Sequence of chain 1.A:
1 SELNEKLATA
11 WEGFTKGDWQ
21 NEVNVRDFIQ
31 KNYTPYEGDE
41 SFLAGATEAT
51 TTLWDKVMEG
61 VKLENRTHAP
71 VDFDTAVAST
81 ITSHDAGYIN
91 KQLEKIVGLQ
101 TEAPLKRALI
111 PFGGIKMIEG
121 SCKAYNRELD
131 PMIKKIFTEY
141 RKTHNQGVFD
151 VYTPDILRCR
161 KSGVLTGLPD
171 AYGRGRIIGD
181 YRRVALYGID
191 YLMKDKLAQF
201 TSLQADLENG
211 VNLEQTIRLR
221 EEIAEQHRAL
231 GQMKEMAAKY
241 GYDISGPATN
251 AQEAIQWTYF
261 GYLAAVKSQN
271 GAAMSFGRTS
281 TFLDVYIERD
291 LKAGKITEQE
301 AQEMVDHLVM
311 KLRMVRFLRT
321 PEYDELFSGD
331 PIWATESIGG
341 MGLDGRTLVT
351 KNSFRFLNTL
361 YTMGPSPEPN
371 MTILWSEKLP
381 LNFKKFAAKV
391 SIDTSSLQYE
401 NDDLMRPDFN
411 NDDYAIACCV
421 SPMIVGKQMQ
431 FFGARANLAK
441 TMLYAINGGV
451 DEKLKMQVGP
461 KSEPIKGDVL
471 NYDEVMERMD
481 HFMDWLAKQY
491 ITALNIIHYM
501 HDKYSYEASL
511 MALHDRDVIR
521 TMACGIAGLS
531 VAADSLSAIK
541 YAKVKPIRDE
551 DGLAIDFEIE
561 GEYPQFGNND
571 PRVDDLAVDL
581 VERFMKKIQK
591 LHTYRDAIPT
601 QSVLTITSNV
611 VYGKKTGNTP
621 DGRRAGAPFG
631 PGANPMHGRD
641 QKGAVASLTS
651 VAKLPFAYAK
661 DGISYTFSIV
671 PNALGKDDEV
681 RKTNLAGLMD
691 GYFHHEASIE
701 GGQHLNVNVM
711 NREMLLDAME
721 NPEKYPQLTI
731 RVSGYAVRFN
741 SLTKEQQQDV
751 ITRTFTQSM

A protein and the small-molecule ligand that binds it are described below.
Small molecule (SMILES): OC[C@H](O)[C@@H](O)CO

Sequence of chain 2.A:
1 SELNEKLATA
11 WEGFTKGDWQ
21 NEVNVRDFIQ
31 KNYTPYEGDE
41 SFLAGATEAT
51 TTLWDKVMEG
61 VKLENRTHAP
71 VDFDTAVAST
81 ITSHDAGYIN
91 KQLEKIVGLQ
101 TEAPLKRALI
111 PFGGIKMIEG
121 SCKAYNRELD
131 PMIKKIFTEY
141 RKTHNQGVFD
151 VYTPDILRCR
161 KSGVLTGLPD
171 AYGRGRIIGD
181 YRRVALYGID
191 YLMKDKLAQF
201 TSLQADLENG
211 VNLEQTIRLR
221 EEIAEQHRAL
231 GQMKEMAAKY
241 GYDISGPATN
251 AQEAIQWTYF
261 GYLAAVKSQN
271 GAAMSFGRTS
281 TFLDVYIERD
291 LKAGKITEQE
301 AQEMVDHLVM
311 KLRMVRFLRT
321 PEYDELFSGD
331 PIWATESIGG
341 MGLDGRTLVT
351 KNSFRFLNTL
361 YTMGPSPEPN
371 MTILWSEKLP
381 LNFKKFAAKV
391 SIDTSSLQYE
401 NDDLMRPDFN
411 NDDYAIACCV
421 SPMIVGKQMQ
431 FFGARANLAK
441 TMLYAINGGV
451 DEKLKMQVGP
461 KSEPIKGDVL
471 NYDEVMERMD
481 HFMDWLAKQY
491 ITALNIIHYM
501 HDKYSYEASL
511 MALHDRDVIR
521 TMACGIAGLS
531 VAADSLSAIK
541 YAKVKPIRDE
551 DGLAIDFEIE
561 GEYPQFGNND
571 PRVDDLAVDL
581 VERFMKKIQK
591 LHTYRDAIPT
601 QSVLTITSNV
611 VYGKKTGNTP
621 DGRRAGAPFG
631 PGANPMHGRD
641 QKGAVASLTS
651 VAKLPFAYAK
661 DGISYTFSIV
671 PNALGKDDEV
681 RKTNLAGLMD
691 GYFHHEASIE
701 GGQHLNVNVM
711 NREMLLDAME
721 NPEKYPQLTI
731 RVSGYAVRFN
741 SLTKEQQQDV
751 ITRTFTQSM

Binding-site contacts:
Ligand atom C4 contacts residue GLU225 of chain 2.A at 3.9 Å.
Ligand atom O2 contacts residue GLU225 of chain 2.A at 2.8 Å (salt-bridge).
Ligand atom O4 contacts residue GLN232 of chain 2.A at 3.0 Å (h-bond).
Ligand atom O4 contacts residue GLU139 of chain 1.A at 4.4 Å.
Ligand atom C2 contacts residue GLU225 of chain 2.A at 4.0 Å.
Ligand atom C3 contacts residue GLU225 of chain 2.A at 3.8 Å.
Ligand atom C1 contacts residue THR138 of chain 1.A at 3.7 Å.
Ligand atom C2 contacts residue GLU139 of chain 1.A at 4.3 Å.
Ligand atom O1 contacts residue GLU139 of chain 1.A at 2.9 Å (salt-bridge).
Ligand atom O1 contacts residue LYS142 of chain 1.A at 3.8 Å.
Ligand atom C3 contacts residue GLU139 of chain 1.A at 3.9 Å.
Ligand atom C1 contacts residue GLU139 of chain 1.A at 4.1 Å.
Ligand atom C2 contacts residue THR138 of chain 1.A at 3.7 Å.
Ligand atom C1 contacts residue GLU225 of chain 2.A at 4.4 Å.
Ligand atom O1 contacts residue TYR140 of chain 1.A at 3.8 Å.
Ligand atom O3 contacts residue GLU225 of chain 2.A at 2.8 Å (salt-bridge).
Ligand atom O4 contacts residue ARG228 of chain 2.A at 4.0 Å.
Ligand atom C1 contacts residue LYS142 of chain 1.A at 3.6 Å.
Ligand atom O1 contacts residue THR138 of chain 1.A at 3.3 Å (h-bond).
Ligand atom O2 contacts residue ARG228 of chain 2.A at 3.4 Å (salt-bridge).
Ligand atom C4 contacts residue ARG228 of chain 2.A at 3.9 Å.
Ligand atom O1 contacts residue ARG141 of chain 1.A at 4.2 Å.
Ligand atom O2 contacts residue LYS142 of chain 1.A at 4.2 Å.
Ligand atom C2 contacts residue ARG228 of chain 2.A at 4.3 Å.
Ligand atom C4 contacts residue GLN232 of chain 2.A at 3.8 Å.